Sequence of chain 1.B:
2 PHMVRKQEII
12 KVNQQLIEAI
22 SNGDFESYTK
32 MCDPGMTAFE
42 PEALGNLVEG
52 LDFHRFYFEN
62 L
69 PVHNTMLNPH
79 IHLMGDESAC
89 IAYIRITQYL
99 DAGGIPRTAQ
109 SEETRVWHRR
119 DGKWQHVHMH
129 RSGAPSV

Binding-site contacts:
Ligand atom C10 contacts residue SER134 of chain 1.B at 3.6 Å.
Ligand atom C12 contacts residue GLU41 of chain 1.B at 3.3 Å.
Ligand atom C12 contacts residue TYR58 of chain 1.B at 3.7 Å (hydrophobic).
Ligand atom O1 contacts residue ARG113 of chain 1.B at 2.9 Å (salt-bridge).
Ligand atom C10 contacts residue ARG129 of chain 1.B at 3.8 Å.
Ligand atom O1 contacts residue MET127 of chain 1.B at 3.9 Å.
Ligand atom O1 contacts residue ILE21 of chain 1.B at 3.6 Å.
Ligand atom C2 contacts residue ARG129 of chain 1.B at 3.7 Å.
Ligand atom C12 contacts residue HIS55 of chain 1.B at 3.4 Å.
Ligand atom C contacts residue ARG129 of chain 1.B at 3.6 Å.
Ligand atom O2 contacts residue TYR58 of chain 1.B at 3.3 Å.
Ligand atom C9 contacts residue ILE21 of chain 1.B at 3.8 Å (hydrophobic).
Ligand atom O contacts residue ARG113 of chain 1.B at 3.0 Å (salt-bridge).
Ligand atom C7 contacts residue SER134 of chain 1.B at 3.8 Å.
Ligand atom CL1 contacts residue TYR58 of chain 1.B at 3.8 Å.
Ligand atom C contacts residue ARG113 of chain 1.B at 3.6 Å.
Ligand atom C3 contacts residue ARG129 of chain 1.B at 3.5 Å.
Ligand atom C13 contacts residue GLU41 of chain 1.B at 3.8 Å.
Ligand atom C5 contacts residue SER134 of chain 1.B at 3.3 Å.
Ligand atom O1 contacts residue ARG129 of chain 1.B at 2.7 Å (salt-bridge).
Ligand atom O2 contacts residue GLU41 of chain 1.B at 2.5 Å (salt-bridge).
Ligand atom O contacts residue TYR29 of chain 1.B at 2.3 Å (h-bond).
Ligand atom C4 contacts residue ILE21 of chain 1.B at 3.5 Å (hydrophobic).
Ligand atom CL contacts residue SER134 of chain 1.B at 3.5 Å.
Ligand atom C1 contacts residue ILE21 of chain 1.B at 3.7 Å (hydrophobic).
Ligand atom N contacts residue ILE21 of chain 1.B at 3.4 Å.
Ligand atom C7 contacts residue VAL135 of chain 1.B at 3.3 Å (hydrophobic).
Ligand atom C6 contacts residue SER134 of chain 1.B at 3.5 Å.
Ligand atom C contacts residue MET127 of chain 1.B at 3.7 Å (hydrophobic).
Ligand atom CL contacts residue ARG129 of chain 1.B at 3.7 Å.
Ligand atom C11 contacts residue GLU41 of chain 1.B at 3.9 Å.
Ligand atom C1 contacts residue TYR29 of chain 1.B at 3.3 Å (hydrophobic).
Ligand atom O contacts residue ILE21 of chain 1.B at 3.8 Å.
Ligand atom C contacts residue TYR29 of chain 1.B at 3.2 Å (hydrophobic).
Ligand atom C13 contacts residue HIS55 of chain 1.B at 3.2 Å.
Ligand atom O2 contacts residue HIS55 of chain 1.B at 2.7 Å (h-bond).
Ligand atom C11 contacts residue TYR58 of chain 1.B at 3.7 Å (hydrophobic).
Ligand atom CL contacts residue ARG93 of chain 1.B at 3.2 Å.
Ligand atom C contacts residue ILE21 of chain 1.B at 3.5 Å (hydrophobic).
Ligand atom O contacts residue MET127 of chain 1.B at 3.2 Å (h-bond).

The protein below binds the small molecule below.
Small molecule (SMILES): O=C(O)Cc1cc(O)ccc1Nc1c(Cl)cccc1Cl